This small molecule binds to this protein.
Small molecule (SMILES): Nc1c(S(=O)(=O)O)cc(Nc2ccc(Nc3nc(Cl)nc(Nc4ccccc4S(=O)(=O)O)n3)c(S(=O)(=O)O)c2)c2c1C(=O)c1ccccc1C2=O

Binding-site contacts:
Ligand atom C8 contacts residue PHE172 of chain 1.C at 3.3 Å (hydrophobic).
Ligand atom O2B contacts residue ASN187 of chain 1.A at 3.3 Å (h-bond).
Ligand atom C11 contacts residue FMN1 of chain 1.E at 3.2 Å.
Ligand atom NC5 contacts residue GLY131 of chain 1.C at 3.5 Å.
Ligand atom O1B contacts residue TYR127 of chain 1.C at 3.3 Å.
Ligand atom C13 contacts residue FMN1 of chain 1.E at 3.5 Å.
Ligand atom O1D contacts residue ALA188 of chain 1.A at 3.5 Å.
Ligand atom CC2 contacts residue ASN130 of chain 1.C at 3.6 Å.
Ligand atom C6 contacts residue PHE125 of chain 1.C at 3.5 Å (hydrophobic).
Ligand atom C5 contacts residue PHE125 of chain 1.C at 3.4 Å (hydrophobic).
Ligand atom C7 contacts residue ASN104 of chain 1.A at 3.1 Å.
Ligand atom NC1 contacts residue ALA188 of chain 1.A at 3.5 Å.
Ligand atom C3 contacts residue FMN1 of chain 1.E at 3.5 Å.
Ligand atom O4 contacts residue FMN1 of chain 1.E at 3.4 Å.
Ligand atom C5 contacts residue FMN1 of chain 1.E at 3.4 Å.
Ligand atom O11 contacts residue FMN1 of chain 1.E at 3.2 Å.
Ligand atom CL contacts residue ALA188 of chain 1.A at 3.5 Å.
Ligand atom NC1 contacts residue GLU129 of chain 1.C at 3.5 Å (salt-bridge).
Ligand atom NB contacts residue FMN1 of chain 1.E at 3.5 Å (h-bond).
Ligand atom NC contacts residue ASN187 of chain 1.A at 3.4 Å (h-bond).
Ligand atom C2 contacts residue FMN1 of chain 1.E at 3.5 Å.
Ligand atom C2 contacts residue TYR127 of chain 1.C at 3.3 Å (hydrophobic).
Ligand atom C6 contacts residue ASN104 of chain 1.A at 3.4 Å.
Ligand atom ND contacts residue ASN130 of chain 1.C at 3.3 Å (h-bond).
Ligand atom CL contacts residue GLU129 of chain 1.C at 3.4 Å.
Ligand atom C7 contacts residue PHE125 of chain 1.C at 3.6 Å (hydrophobic).
Ligand atom CD5 contacts residue TYR151 of chain 1.A at 3.1 Å (hydrophobic).
Ligand atom C9 contacts residue FMN1 of chain 1.E at 3.5 Å.
Ligand atom O3D contacts residue VAL150 of chain 1.A at 3.0 Å (h-bond).
Ligand atom CC4 contacts residue ASN130 of chain 1.C at 3.3 Å.
Ligand atom C10 contacts residue FMN1 of chain 1.E at 3.2 Å.
Ligand atom NC3 contacts residue ASN130 of chain 1.C at 3.6 Å.
Ligand atom C14 contacts residue ASN187 of chain 1.A at 3.6 Å.
Ligand atom C12 contacts residue FMN1 of chain 1.E at 3.5 Å.
Ligand atom C7 contacts residue ALA119 of chain 1.C at 3.4 Å (hydrophobic).
Ligand atom C6 contacts residue ALA119 of chain 1.C at 3.3 Å (hydrophobic).
Ligand atom N2 contacts residue TYR127 of chain 1.C at 3.4 Å (h-bond).
Ligand atom O1A contacts residue ASN187 of chain 1.A at 3.3 Å (h-bond).
Ligand atom C4 contacts residue FMN1 of chain 1.E at 3.3 Å.
Ligand atom CC2 contacts residue GLU129 of chain 1.C at 3.6 Å.

Sequence of chain 1.C:
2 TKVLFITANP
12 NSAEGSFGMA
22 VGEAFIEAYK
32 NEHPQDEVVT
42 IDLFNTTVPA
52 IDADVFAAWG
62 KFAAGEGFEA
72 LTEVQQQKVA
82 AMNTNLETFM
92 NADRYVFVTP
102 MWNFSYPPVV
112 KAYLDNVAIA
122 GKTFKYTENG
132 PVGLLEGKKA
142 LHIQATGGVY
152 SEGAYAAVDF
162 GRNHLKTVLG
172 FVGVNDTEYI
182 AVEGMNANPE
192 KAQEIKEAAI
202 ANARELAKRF

Sequence of chain 1.A:
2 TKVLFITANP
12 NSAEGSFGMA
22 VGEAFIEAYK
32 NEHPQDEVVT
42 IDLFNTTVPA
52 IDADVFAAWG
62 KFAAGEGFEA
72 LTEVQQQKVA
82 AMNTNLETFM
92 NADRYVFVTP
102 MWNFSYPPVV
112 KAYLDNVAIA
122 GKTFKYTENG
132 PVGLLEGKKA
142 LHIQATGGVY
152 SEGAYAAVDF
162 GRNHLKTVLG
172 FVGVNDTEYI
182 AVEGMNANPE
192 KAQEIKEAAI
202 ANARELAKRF